Sequence of chain 1.A:
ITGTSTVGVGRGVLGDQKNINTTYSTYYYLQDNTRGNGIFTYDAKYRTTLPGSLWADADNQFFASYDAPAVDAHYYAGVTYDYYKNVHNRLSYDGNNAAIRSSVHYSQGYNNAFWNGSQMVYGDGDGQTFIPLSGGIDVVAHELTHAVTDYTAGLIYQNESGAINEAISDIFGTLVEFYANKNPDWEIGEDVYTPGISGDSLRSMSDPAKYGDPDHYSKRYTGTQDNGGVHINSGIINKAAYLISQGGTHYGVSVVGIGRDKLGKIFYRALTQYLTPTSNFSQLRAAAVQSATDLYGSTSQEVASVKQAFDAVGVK

Binding-site contacts:
Ligand atom C5 contacts residue TYR151 of chain 1.A at 3.9 Å (hydrophobic).
Ligand atom O5 contacts residue TYR151 of chain 1.A at 4.0 Å.
Ligand atom O3 contacts residue TYR151 of chain 1.A at 4.4 Å.
Ligand atom C3 contacts residue TYR151 of chain 1.A at 4.3 Å (hydrophobic).
Ligand atom O4 contacts residue TYR151 of chain 1.A at 4.0 Å.
Ligand atom O1 contacts residue TYR151 of chain 1.A at 4.4 Å.
Ligand atom C2 contacts residue TYR151 of chain 1.A at 4.4 Å (hydrophobic).
Ligand atom C4 contacts residue TYR151 of chain 1.A at 3.5 Å (hydrophobic).
Ligand atom C5 contacts residue ASP150 of chain 1.A at 3.3 Å.
Ligand atom O5 contacts residue ASP150 of chain 1.A at 3.3 Å (salt-bridge).

This protein binds this small molecule.
Small molecule (SMILES): O[C@@H]1[C@@H](O)[C@H](O)OC[C@H]1O